This protein binds this small molecule.
Small molecule (SMILES): Nc1ncnc2c1ncn2[C@@H]1O[C@H](COP(=O)(O)O)[C@@H](OP(=O)(O)O)[C@H]1O

Sequence of chain 1.A:
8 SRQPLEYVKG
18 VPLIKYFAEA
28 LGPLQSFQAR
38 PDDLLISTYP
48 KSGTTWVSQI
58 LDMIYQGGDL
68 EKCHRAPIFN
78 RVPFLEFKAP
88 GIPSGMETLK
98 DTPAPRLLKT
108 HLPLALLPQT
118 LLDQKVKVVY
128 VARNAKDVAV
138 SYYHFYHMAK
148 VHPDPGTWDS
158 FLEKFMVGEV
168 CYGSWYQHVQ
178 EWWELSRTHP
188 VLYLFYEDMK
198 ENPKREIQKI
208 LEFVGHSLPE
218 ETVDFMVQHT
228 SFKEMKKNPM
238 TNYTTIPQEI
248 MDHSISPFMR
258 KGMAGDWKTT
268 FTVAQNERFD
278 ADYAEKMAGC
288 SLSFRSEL

Binding-site contacts:
Ligand atom P2 contacts residue LYS48 of chain 1.A at 3.7 Å.
Ligand atom O3P contacts residue ARG130 of chain 1.A at 2.8 Å (salt-bridge).
Ligand atom N6 contacts residue THR227 of chain 1.A at 2.6 Å (h-bond).
Ligand atom O5' contacts residue LYS48 of chain 1.A at 3.6 Å.
Ligand atom N6 contacts residue PHE229 of chain 1.A at 3.4 Å (h-bond).
Ligand atom O1P contacts residue SER138 of chain 1.A at 2.5 Å (h-bond).
Ligand atom N1 contacts residue TRP53 of chain 1.A at 3.3 Å.
Ligand atom O1P contacts residue ARG257 of chain 1.A at 3.0 Å (salt-bridge).
Ligand atom C4' contacts residue ARG130 of chain 1.A at 3.6 Å.
Ligand atom O6P contacts residue THR51 of chain 1.A at 2.4 Å (h-bond).
Ligand atom O5' contacts residue GLY50 of chain 1.A at 3.2 Å (h-bond).
Ligand atom N6 contacts residue SER228 of chain 1.A at 3.5 Å.
Ligand atom C2 contacts residue TYR193 of chain 1.A at 3.4 Å (hydrophobic).
Ligand atom O2P contacts residue ARG257 of chain 1.A at 3.3 Å.
Ligand atom O6P contacts residue SER49 of chain 1.A at 3.1 Å (h-bond).
Ligand atom O5P contacts residue THR52 of chain 1.A at 2.5 Å (h-bond).
Ligand atom O2' contacts residue PHE229 of chain 1.A at 3.5 Å.
Ligand atom O4P contacts residue PHE255 of chain 1.A at 3.5 Å.
Ligand atom O3P contacts residue ARG257 of chain 1.A at 3.3 Å (salt-bridge).
Ligand atom O6P contacts residue LYS48 of chain 1.A at 3.3 Å (salt-bridge).
Ligand atom O2P contacts residue LYS258 of chain 1.A at 2.6 Å (salt-bridge).
Ligand atom O2P contacts residue GLY259 of chain 1.A at 2.6 Å (h-bond).
Ligand atom N3 contacts residue TRP53 of chain 1.A at 3.6 Å.
Ligand atom C6 contacts residue TRP53 of chain 1.A at 3.5 Å (hydrophobic).
Ligand atom C8 contacts residue MET256 of chain 1.A at 3.1 Å (hydrophobic).
Ligand atom N6 contacts residue TRP53 of chain 1.A at 3.6 Å.
Ligand atom O6P contacts residue GLY50 of chain 1.A at 3.0 Å (h-bond).
Ligand atom O4P contacts residue LYS48 of chain 1.A at 3.1 Å (salt-bridge).
Ligand atom N3 contacts residue TYR193 of chain 1.A at 2.8 Å (h-bond).
Ligand atom P1 contacts residue SER138 of chain 1.A at 3.5 Å.
Ligand atom O2' contacts residue GLY259 of chain 1.A at 3.7 Å.
Ligand atom O2' contacts residue ARG257 of chain 1.A at 3.3 Å (salt-bridge).
Ligand atom N6 contacts residue MET232 of chain 1.A at 3.2 Å (h-bond).
Ligand atom C2 contacts residue TRP53 of chain 1.A at 3.2 Å (hydrophobic).
Ligand atom O5P contacts residue THR51 of chain 1.A at 3.0 Å (h-bond).
Ligand atom N7 contacts residue MET256 of chain 1.A at 3.4 Å (h-bond).
Ligand atom O3' contacts residue ARG130 of chain 1.A at 3.2 Å (salt-bridge).
Ligand atom P2 contacts residue THR51 of chain 1.A at 3.4 Å.
Ligand atom O2' contacts residue MET256 of chain 1.A at 3.7 Å.
Ligand atom O2' contacts residue PHE255 of chain 1.A at 3.7 Å.